A small-molecule ligand and the protein it binds are described below.
Small molecule (SMILES): Cc1ccc(O)cc1-n1c(N)c(C(N)=O)c2nc3ccccc3nc21

Sequence of chain 1.B:
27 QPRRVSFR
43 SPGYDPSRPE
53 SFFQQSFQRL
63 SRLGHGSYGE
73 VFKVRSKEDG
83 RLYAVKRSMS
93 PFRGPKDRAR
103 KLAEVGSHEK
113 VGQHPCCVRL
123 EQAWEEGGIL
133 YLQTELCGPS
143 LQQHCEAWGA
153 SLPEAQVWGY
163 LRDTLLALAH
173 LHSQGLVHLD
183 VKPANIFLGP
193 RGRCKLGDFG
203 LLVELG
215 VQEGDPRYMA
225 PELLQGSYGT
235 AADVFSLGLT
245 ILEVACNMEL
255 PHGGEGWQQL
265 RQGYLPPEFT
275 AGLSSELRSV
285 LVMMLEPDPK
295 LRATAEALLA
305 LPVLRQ

Binding-site contacts:
Ligand atom N14 contacts residue LEU65 of chain 1.B at 3.6 Å.
Ligand atom C03 contacts residue THR136 of chain 1.B at 3.5 Å.
Ligand atom C25 contacts residue PHE189 of chain 1.B at 3.6 Å (hydrophobic).
Ligand atom O15 contacts residue CYS139 of chain 1.B at 2.6 Å (h-bond).
Ligand atom C19 contacts residue LEU65 of chain 1.B at 3.9 Å (hydrophobic).
Ligand atom N14 contacts residue CYS139 of chain 1.B at 3.2 Å (h-bond).
Ligand atom N11 contacts residue THR136 of chain 1.B at 2.7 Å (h-bond).
Ligand atom C22 contacts residue TYR70 of chain 1.B at 3.9 Å (hydrophobic).
Ligand atom C05 contacts residue ASP200 of chain 1.B at 3.8 Å.
Ligand atom C18 contacts residue PHE189 of chain 1.B at 3.7 Å (hydrophobic).
Ligand atom O06 contacts residue GLY199 of chain 1.B at 3.8 Å.
Ligand atom C21 contacts residue TYR70 of chain 1.B at 3.1 Å (hydrophobic).
Ligand atom C23 contacts residue VAL73 of chain 1.B at 3.6 Å (hydrophobic).
Ligand atom C01 contacts residue THR136 of chain 1.B at 3.6 Å.
Ligand atom C10 contacts residue THR136 of chain 1.B at 3.8 Å.
Ligand atom C20 contacts residue TYR70 of chain 1.B at 3.9 Å (hydrophobic).
Ligand atom N24 contacts residue VAL73 of chain 1.B at 3.9 Å.
Ligand atom O06 contacts residue ASP200 of chain 1.B at 2.7 Å (salt-bridge).
Ligand atom C04 contacts residue HIS110 of chain 1.B at 3.8 Å.
Ligand atom C13 contacts residue CYS139 of chain 1.B at 3.7 Å (hydrophobic).
Ligand atom O15 contacts residue GLU137 of chain 1.B at 3.7 Å.
Ligand atom O15 contacts residue ALA86 of chain 1.B at 3.8 Å.
Ligand atom C01 contacts residue LYS88 of chain 1.B at 3.6 Å.
Ligand atom C02 contacts residue THR136 of chain 1.B at 3.5 Å.
Ligand atom O06 contacts residue HIS110 of chain 1.B at 3.5 Å.
Ligand atom O15 contacts residue LEU138 of chain 1.B at 3.6 Å.
Ligand atom C25 contacts residue VAL73 of chain 1.B at 3.9 Å (hydrophobic).
Ligand atom N24 contacts residue PHE189 of chain 1.B at 3.8 Å.
Ligand atom C12 contacts residue PHE189 of chain 1.B at 3.9 Å (hydrophobic).
Ligand atom C04 contacts residue THR136 of chain 1.B at 3.6 Å.
Ligand atom N14 contacts residue GLY140 of chain 1.B at 3.4 Å (h-bond).
Ligand atom N17 contacts residue PHE189 of chain 1.B at 3.4 Å.
Ligand atom C04 contacts residue LYS88 of chain 1.B at 3.9 Å.
Ligand atom N11 contacts residue ALA86 of chain 1.B at 3.9 Å.
Ligand atom C08 contacts residue THR136 of chain 1.B at 3.8 Å.
Ligand atom C01 contacts residue VAL73 of chain 1.B at 3.8 Å (hydrophobic).
Ligand atom C22 contacts residue VAL73 of chain 1.B at 3.5 Å (hydrophobic).
Ligand atom N11 contacts residue GLU137 of chain 1.B at 3.3 Å (salt-bridge).
Ligand atom N11 contacts residue VAL120 of chain 1.B at 3.8 Å.
Ligand atom C16 contacts residue PHE189 of chain 1.B at 3.3 Å (hydrophobic).